This small molecule binds to this protein.
Small molecule (SMILES): Nc1ncnc2c1ncn2[C@H]1C[C@H](O)[C@@H](CO[P](=O)(O)O[P](=O)(O)OP(=O)(O)O)O1

Binding-site contacts:
Ligand atom C2' contacts residue ASP283 of chain 1.D at 3.2 Å.
Ligand atom N7 contacts residue TYR382 of chain 1.D at 4.3 Å.
Ligand atom C5' contacts residue ARG87 of chain 1.D at 3.4 Å.
Ligand atom C2' contacts residue TYR279 of chain 1.D at 4.2 Å (hydrophobic).
Ligand atom O4' contacts residue GLN74 of chain 1.D at 4.2 Å.
Ligand atom O3' contacts residue VAL75 of chain 1.D at 3.5 Å.
Ligand atom C3' contacts residue ASP283 of chain 1.D at 3.2 Å.
Ligand atom C3' contacts residue GLN74 of chain 1.D at 3.7 Å.
Ligand atom C4 contacts residue TYR382 of chain 1.D at 4.2 Å (hydrophobic).
Ligand atom C1' contacts residue TYR382 of chain 1.D at 4.2 Å (hydrophobic).
Ligand atom O3' contacts residue TYR279 of chain 1.D at 4.0 Å.
Ligand atom C8 contacts residue TYR382 of chain 1.D at 4.3 Å (hydrophobic).
Ligand atom N1 contacts residue HIS147 of chain 1.D at 4.4 Å.
Ligand atom O3G contacts residue LYS213 of chain 1.D at 2.8 Å (salt-bridge).
Ligand atom N9 contacts residue TYR382 of chain 1.D at 4.1 Å.
Ligand atom C5 contacts residue TYR382 of chain 1.D at 4.1 Å (hydrophobic).
Ligand atom O3G contacts residue ASN183 of chain 1.D at 4.2 Å.
Ligand atom C1' contacts residue GLN74 of chain 1.D at 4.3 Å.
Ligand atom N1 contacts residue TYR382 of chain 1.D at 4.0 Å.
Ligand atom C6 contacts residue TYR382 of chain 1.D at 4.1 Å (hydrophobic).
Ligand atom C4' contacts residue ARG87 of chain 1.D at 4.2 Å.
Ligand atom PG contacts residue TYR214 of chain 1.D at 4.2 Å.
Ligand atom O3' contacts residue GLN74 of chain 1.D at 2.9 Å (h-bond).
Ligand atom O1B contacts residue TYR279 of chain 1.D at 4.2 Å.
Ligand atom C2' contacts residue TYR382 of chain 1.D at 3.3 Å (hydrophobic).
Ligand atom O2G contacts residue ASN183 of chain 1.D at 4.0 Å.
Ligand atom C2' contacts residue VAL75 of chain 1.D at 4.3 Å (hydrophobic).
Ligand atom C4' contacts residue GLN74 of chain 1.D at 3.5 Å.
Ligand atom C2 contacts residue TYR382 of chain 1.D at 4.0 Å (hydrophobic).
Ligand atom PG contacts residue LYS213 of chain 1.D at 4.0 Å.
Ligand atom C3' contacts residue TYR279 of chain 1.D at 3.9 Å (hydrophobic).
Ligand atom O3' contacts residue ASP283 of chain 1.D at 2.5 Å (salt-bridge).
Ligand atom O1A contacts residue ARG87 of chain 1.D at 4.3 Å.
Ligand atom C5' contacts residue GLN74 of chain 1.D at 3.8 Å.
Ligand atom N3 contacts residue TYR382 of chain 1.D at 4.0 Å.
Ligand atom C6 contacts residue HIS147 of chain 1.D at 4.4 Å.
Ligand atom O2G contacts residue LYS231 of chain 1.D at 3.9 Å.
Ligand atom O1G contacts residue LYS213 of chain 1.D at 4.1 Å.
Ligand atom C2 contacts residue HIS147 of chain 1.D at 4.3 Å.
Ligand atom O1G contacts residue TYR214 of chain 1.D at 3.0 Å (h-bond).

Sequence of chain 1.D:
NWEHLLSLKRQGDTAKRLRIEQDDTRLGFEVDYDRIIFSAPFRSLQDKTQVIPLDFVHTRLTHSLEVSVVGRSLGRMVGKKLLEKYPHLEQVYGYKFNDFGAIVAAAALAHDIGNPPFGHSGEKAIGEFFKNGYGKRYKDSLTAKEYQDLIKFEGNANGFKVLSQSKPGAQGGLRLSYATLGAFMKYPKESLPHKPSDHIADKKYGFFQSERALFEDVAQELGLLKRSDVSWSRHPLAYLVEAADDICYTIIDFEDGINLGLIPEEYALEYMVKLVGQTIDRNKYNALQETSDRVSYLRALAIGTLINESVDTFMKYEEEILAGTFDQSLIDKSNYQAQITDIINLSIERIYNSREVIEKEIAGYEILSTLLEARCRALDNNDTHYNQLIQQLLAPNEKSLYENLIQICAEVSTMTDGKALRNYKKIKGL